Binding-site contacts:
Ligand atom C5 contacts residue ASN616 of chain 1.A at 3.6 Å.
Ligand atom C8 contacts residue CYS617 of chain 1.A at 4.1 Å (hydrophobic).
Ligand atom C4 contacts residue ASN616 of chain 1.A at 4.2 Å.
Ligand atom O7 contacts residue CYS617 of chain 1.A at 4.1 Å.
Ligand atom C3 contacts residue ASN616 of chain 1.A at 3.8 Å.
Ligand atom C2 contacts residue ASN616 of chain 1.A at 2.5 Å.
Ligand atom C8 contacts residue ASN616 of chain 1.A at 3.2 Å.
Ligand atom O5 contacts residue ASN616 of chain 1.A at 2.3 Å (h-bond).
Ligand atom N2 contacts residue ASN616 of chain 1.A at 2.9 Å (h-bond).
Ligand atom C7 contacts residue CYS617 of chain 1.A at 4.2 Å (hydrophobic).
Ligand atom C7 contacts residue ASN616 of chain 1.A at 3.6 Å.
Ligand atom C1 contacts residue ASN616 of chain 1.A at 1.4 Å.

Sequence of chain 1.A:
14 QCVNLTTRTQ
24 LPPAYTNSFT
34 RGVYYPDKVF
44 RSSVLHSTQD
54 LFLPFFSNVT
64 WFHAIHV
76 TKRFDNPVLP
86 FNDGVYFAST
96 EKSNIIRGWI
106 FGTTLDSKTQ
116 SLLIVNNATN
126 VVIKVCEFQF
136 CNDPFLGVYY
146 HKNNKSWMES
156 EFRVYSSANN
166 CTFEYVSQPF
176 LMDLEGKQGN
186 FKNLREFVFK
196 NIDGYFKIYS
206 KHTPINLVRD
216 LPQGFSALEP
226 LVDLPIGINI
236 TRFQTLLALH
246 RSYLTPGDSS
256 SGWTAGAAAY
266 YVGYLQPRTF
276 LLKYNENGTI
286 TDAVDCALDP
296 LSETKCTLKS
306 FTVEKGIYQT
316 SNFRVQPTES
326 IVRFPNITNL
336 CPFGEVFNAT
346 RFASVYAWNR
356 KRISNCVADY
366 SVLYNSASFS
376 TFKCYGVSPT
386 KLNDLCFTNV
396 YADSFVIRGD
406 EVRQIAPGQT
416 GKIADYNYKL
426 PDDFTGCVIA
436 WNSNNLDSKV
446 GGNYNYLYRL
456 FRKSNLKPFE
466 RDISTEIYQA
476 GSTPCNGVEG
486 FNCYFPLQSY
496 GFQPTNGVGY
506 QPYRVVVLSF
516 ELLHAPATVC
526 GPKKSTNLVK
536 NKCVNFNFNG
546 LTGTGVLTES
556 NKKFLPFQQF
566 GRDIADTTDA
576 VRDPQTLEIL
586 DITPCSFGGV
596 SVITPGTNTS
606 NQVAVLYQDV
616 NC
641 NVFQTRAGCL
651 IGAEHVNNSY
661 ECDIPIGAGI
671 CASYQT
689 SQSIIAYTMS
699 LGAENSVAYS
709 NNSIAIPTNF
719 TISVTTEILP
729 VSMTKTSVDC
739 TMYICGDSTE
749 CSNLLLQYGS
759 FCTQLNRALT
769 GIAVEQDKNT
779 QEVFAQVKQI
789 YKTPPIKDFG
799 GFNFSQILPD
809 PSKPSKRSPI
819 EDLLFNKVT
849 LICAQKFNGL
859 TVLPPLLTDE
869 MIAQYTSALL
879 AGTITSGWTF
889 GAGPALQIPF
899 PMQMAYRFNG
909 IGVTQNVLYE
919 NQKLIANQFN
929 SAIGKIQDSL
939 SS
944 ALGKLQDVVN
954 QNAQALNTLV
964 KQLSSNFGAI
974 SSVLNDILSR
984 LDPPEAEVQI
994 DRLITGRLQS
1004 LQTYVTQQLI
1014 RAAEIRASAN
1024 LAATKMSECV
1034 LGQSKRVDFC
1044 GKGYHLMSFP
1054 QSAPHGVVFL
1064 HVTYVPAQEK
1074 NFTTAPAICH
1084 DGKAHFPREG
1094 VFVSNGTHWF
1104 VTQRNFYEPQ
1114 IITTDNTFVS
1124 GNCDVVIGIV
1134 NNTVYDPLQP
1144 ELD

This small molecule binds to this protein.
Small molecule (SMILES): CC(=O)N[C@@H]1[C@@H](O)[C@H](O)[C@@H](CO)O[C@H]1O